Sequence of chain 1.A:
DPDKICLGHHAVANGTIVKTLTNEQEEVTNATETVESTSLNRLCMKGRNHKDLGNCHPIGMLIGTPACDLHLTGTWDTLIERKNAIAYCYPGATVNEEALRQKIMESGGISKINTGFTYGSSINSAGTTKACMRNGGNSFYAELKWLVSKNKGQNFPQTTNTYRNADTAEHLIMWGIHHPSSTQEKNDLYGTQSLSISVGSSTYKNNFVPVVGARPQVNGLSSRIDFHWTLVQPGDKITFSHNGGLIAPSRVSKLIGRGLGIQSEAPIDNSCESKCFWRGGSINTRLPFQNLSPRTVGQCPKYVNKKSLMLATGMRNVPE

Sequence of chain 1.F:
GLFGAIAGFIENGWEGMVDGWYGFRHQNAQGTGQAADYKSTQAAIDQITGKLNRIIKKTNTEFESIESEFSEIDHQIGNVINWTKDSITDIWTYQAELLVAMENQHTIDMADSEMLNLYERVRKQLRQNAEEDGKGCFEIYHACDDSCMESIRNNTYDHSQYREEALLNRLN

Sequence of chain 1.E:
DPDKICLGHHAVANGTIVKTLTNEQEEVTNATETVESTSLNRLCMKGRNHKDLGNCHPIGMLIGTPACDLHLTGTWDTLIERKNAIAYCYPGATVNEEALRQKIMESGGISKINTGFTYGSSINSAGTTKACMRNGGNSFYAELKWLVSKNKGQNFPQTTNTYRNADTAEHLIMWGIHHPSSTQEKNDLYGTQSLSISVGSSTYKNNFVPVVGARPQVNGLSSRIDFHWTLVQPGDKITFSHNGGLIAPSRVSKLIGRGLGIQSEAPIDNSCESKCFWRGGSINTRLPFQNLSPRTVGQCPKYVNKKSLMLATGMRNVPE

This small molecule binds to this protein.
Small molecule (SMILES): CC(=O)N[C@H]1[C@H](O[C@H]2[C@H](O)[C@@H](NC(C)=O)CO[C@@H]2CO)O[C@H](CO)[C@@H](O)[C@@H]1O

Binding-site contacts:
Ligand atom O7 contacts residue GLU106 of chain 1.A at 4.4 Å.
Ligand atom O7 contacts residue ARG258 of chain 1.A at 3.4 Å (salt-bridge).
Ligand atom C1 contacts residue ASN82 of chain 1.F at 1.4 Å.
Ligand atom C8 contacts residue ASN79 of chain 1.F at 3.2 Å.
Ligand atom C8 contacts residue ARG295 of chain 1.E at 3.1 Å.
Ligand atom C7 contacts residue ARG295 of chain 1.E at 4.5 Å.
Ligand atom C7 contacts residue HIS75 of chain 1.F at 4.5 Å.
Ligand atom C8 contacts residue GLY78 of chain 1.F at 3.9 Å.
Ligand atom C4 contacts residue ASN82 of chain 1.F at 4.2 Å.
Ligand atom N2 contacts residue ASN79 of chain 1.F at 4.4 Å.
Ligand atom C2 contacts residue ASN82 of chain 1.F at 2.5 Å.
Ligand atom C5 contacts residue ASN82 of chain 1.F at 3.6 Å.
Ligand atom C7 contacts residue ASN82 of chain 1.F at 3.8 Å.
Ligand atom N2 contacts residue ASN82 of chain 1.F at 3.0 Å (h-bond).
Ligand atom C3 contacts residue ASN82 of chain 1.F at 3.8 Å.
Ligand atom O7 contacts residue ASN79 of chain 1.F at 3.2 Å (h-bond).
Ligand atom O7 contacts residue ASN82 of chain 1.F at 4.2 Å.
Ligand atom O5 contacts residue ASN82 of chain 1.F at 2.3 Å (h-bond).
Ligand atom C8 contacts residue HIS75 of chain 1.F at 3.3 Å.
Ligand atom O7 contacts residue HIS75 of chain 1.F at 4.4 Å.
Ligand atom O6 contacts residue ARG258 of chain 1.A at 3.4 Å.
Ligand atom C7 contacts residue ASN79 of chain 1.F at 3.4 Å.
Ligand atom N2 contacts residue GLY78 of chain 1.F at 4.4 Å.